This small molecule binds to this protein.
Small molecule (SMILES): CC(=O)N[C@@H]1[C@@H](O)[C@H](O)[C@@H](CO)O[C@H]1O

Sequence of chain 1.D:
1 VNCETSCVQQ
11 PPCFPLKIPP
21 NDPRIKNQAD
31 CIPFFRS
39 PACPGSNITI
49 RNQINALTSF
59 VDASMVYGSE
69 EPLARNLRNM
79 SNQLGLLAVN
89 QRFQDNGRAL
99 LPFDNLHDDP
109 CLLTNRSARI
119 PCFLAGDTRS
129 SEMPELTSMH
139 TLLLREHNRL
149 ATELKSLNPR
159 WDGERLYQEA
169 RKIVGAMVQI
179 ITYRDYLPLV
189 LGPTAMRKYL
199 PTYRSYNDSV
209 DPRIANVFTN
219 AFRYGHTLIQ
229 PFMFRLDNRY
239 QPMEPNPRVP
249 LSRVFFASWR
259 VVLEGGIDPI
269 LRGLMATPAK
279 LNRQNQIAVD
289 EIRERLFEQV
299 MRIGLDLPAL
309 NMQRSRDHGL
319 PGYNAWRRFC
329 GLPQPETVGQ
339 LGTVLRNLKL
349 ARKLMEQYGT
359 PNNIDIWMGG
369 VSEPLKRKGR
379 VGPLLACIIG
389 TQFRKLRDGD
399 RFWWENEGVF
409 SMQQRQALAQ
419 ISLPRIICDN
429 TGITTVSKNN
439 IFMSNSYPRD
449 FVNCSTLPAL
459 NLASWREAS

Binding-site contacts:
Ligand atom O6 contacts residue LEU261 of chain 1.D at 3.8 Å.
Ligand atom C8 contacts residue ASN113 of chain 1.D at 3.5 Å.
Ligand atom C2 contacts residue TRP257 of chain 1.D at 4.0 Å (hydrophobic).
Ligand atom O6 contacts residue ALA116 of chain 1.D at 4.1 Å.
Ligand atom C3 contacts residue ASN113 of chain 1.D at 3.8 Å.
Ligand atom N2 contacts residue ASN113 of chain 1.D at 2.9 Å (h-bond).
Ligand atom O5 contacts residue TRP257 of chain 1.D at 3.7 Å.
Ligand atom C1 contacts residue SER115 of chain 1.D at 4.3 Å.
Ligand atom O5 contacts residue ALA116 of chain 1.D at 3.8 Å.
Ligand atom O7 contacts residue ASN113 of chain 1.D at 4.2 Å.
Ligand atom C7 contacts residue TRP257 of chain 1.D at 4.2 Å (hydrophobic).
Ligand atom C8 contacts residue TRP257 of chain 1.D at 4.4 Å (hydrophobic).
Ligand atom C4 contacts residue ASN113 of chain 1.D at 4.2 Å.
Ligand atom C2 contacts residue ASN113 of chain 1.D at 2.4 Å.
Ligand atom C6 contacts residue LEU261 of chain 1.D at 3.9 Å (hydrophobic).
Ligand atom C1 contacts residue ALA116 of chain 1.D at 4.3 Å (hydrophobic).
Ligand atom O5 contacts residue ASN113 of chain 1.D at 2.4 Å (h-bond).
Ligand atom C1 contacts residue TRP257 of chain 1.D at 3.9 Å (hydrophobic).
Ligand atom C7 contacts residue ASN113 of chain 1.D at 3.4 Å.
Ligand atom C8 contacts residue THR112 of chain 1.D at 4.4 Å.
Ligand atom C5 contacts residue ASN113 of chain 1.D at 3.6 Å.
Ligand atom O7 contacts residue TRP257 of chain 1.D at 4.1 Å.
Ligand atom C1 contacts residue ASN113 of chain 1.D at 1.4 Å.